Sequence of chain 1.A:
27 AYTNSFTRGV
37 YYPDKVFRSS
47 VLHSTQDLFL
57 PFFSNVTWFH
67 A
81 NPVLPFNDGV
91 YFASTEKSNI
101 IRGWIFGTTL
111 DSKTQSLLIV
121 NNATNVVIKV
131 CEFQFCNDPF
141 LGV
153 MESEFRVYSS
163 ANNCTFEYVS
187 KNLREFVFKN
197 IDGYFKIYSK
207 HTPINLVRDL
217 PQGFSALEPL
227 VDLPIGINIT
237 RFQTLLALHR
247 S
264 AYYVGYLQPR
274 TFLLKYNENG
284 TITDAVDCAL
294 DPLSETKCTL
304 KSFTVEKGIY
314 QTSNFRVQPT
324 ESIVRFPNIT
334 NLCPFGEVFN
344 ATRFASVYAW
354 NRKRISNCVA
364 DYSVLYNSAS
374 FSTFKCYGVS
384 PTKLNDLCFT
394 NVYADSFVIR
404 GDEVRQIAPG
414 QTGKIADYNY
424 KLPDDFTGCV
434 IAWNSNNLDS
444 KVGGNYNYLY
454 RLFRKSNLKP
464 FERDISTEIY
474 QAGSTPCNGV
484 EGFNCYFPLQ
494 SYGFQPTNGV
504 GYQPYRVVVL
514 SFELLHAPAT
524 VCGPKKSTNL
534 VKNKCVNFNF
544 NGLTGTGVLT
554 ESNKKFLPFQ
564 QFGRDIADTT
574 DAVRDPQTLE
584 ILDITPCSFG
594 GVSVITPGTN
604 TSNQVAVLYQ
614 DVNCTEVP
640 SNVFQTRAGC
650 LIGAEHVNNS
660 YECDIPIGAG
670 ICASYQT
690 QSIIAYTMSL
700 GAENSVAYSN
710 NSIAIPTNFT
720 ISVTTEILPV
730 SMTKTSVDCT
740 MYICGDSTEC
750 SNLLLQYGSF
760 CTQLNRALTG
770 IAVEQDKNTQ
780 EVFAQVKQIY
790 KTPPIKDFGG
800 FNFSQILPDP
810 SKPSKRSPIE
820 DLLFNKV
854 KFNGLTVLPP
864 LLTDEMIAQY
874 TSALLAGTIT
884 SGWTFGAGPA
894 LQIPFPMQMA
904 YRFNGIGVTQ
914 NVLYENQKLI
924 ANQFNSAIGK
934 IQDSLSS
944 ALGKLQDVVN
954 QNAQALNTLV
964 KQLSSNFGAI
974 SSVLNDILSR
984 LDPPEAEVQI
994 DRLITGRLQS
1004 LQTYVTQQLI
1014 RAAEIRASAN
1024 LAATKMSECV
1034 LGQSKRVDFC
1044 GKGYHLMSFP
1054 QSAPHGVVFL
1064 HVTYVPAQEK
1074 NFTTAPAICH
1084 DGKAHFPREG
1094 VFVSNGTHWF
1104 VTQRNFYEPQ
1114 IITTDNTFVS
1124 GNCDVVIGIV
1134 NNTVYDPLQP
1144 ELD

Binding-site contacts:
Ligand atom C4 contacts residue ASN603 of chain 1.A at 4.2 Å.
Ligand atom C2 contacts residue ASN603 of chain 1.A at 2.4 Å.
Ligand atom O7 contacts residue THR604 of chain 1.A at 3.9 Å.
Ligand atom C5 contacts residue ASN603 of chain 1.A at 3.7 Å.
Ligand atom O6 contacts residue ASN603 of chain 1.A at 3.8 Å.
Ligand atom C7 contacts residue ASN603 of chain 1.A at 3.5 Å.
Ligand atom O7 contacts residue ASN603 of chain 1.A at 3.6 Å (h-bond).
Ligand atom C1 contacts residue ASN603 of chain 1.A at 1.4 Å.
Ligand atom N2 contacts residue ASN603 of chain 1.A at 2.7 Å (h-bond).
Ligand atom O5 contacts residue ASN603 of chain 1.A at 2.4 Å (h-bond).
Ligand atom C8 contacts residue ASN603 of chain 1.A at 4.5 Å.
Ligand atom C3 contacts residue ASN603 of chain 1.A at 3.7 Å.

A small-molecule ligand and the protein it binds are described below.
Small molecule (SMILES): CC(=O)N[C@@H]1[C@@H](O)[C@H](O)[C@@H](CO)O[C@H]1O